Sequence of chain 1.C:
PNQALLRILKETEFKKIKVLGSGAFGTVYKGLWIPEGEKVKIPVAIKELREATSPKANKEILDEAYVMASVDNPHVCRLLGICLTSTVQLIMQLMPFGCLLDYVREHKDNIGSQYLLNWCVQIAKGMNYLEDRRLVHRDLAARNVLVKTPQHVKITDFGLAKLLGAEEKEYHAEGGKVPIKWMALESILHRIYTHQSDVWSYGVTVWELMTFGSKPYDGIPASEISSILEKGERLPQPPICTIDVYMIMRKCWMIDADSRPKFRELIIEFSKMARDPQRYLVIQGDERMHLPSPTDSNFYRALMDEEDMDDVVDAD

A small-molecule ligand and the protein it binds are described below.
Small molecule (SMILES): O=C1c2cc(F)ccc2Nc2ccccc2N1Cc1ccccc1

Binding-site contacts:
Ligand atom CAD contacts residue LYS50 of chain 1.C at 3.9 Å.
Ligand atom CAG contacts residue ARG81 of chain 1.C at 3.6 Å.
Ligand atom CAL contacts residue MET95 of chain 1.C at 3.8 Å (hydrophobic).
Ligand atom CAQ contacts residue LEU163 of chain 1.C at 3.5 Å (hydrophobic).
Ligand atom CAT contacts residue PHE161 of chain 1.C at 3.7 Å (hydrophobic).
Ligand atom CAK contacts residue PHE161 of chain 1.C at 3.5 Å (hydrophobic).
Ligand atom CAF contacts residue PHE161 of chain 1.C at 3.4 Å (hydrophobic).
Ligand atom FAB contacts residue LEU163 of chain 1.C at 3.7 Å.
Ligand atom NAP contacts residue PHE161 of chain 1.C at 3.1 Å (h-bond).
Ligand atom CAD contacts residue MET95 of chain 1.C at 3.6 Å (hydrophobic).
Ligand atom CAF contacts residue LEU82 of chain 1.C at 3.8 Å (hydrophobic).
Ligand atom CAM contacts residue MET71 of chain 1.C at 3.7 Å (hydrophobic).
Ligand atom OAA contacts residue LYS50 of chain 1.C at 2.9 Å (salt-bridge).
Ligand atom CAJ contacts residue LEU166 of chain 1.C at 3.9 Å (hydrophobic).
Ligand atom CAS contacts residue ASP160 of chain 1.C at 3.6 Å.
Ligand atom CAM contacts residue LEU163 of chain 1.C at 3.9 Å (hydrophobic).
Ligand atom CAM contacts residue PHE161 of chain 1.C at 3.4 Å (hydrophobic).
Ligand atom CAE contacts residue ILE94 of chain 1.C at 3.9 Å (hydrophobic).
Ligand atom CAO contacts residue ASP160 of chain 1.C at 3.2 Å.
Ligand atom CAC contacts residue LYS50 of chain 1.C at 3.4 Å.
Ligand atom NAX contacts residue ASP160 of chain 1.C at 3.5 Å (salt-bridge).
Ligand atom FAB contacts residue LEU166 of chain 1.C at 3.4 Å.
Ligand atom CAF contacts residue CYS80 of chain 1.C at 3.3 Å (hydrophobic).
Ligand atom CAE contacts residue LEU93 of chain 1.C at 3.4 Å (hydrophobic).
Ligand atom CAK contacts residue MET71 of chain 1.C at 3.9 Å (hydrophobic).
Ligand atom CAE contacts residue MET95 of chain 1.C at 3.8 Å (hydrophobic).
Ligand atom CAG contacts residue LEU82 of chain 1.C at 3.4 Å (hydrophobic).
Ligand atom CAC contacts residue ALA48 of chain 1.C at 3.6 Å (hydrophobic).
Ligand atom CAR contacts residue MET95 of chain 1.C at 3.5 Å (hydrophobic).
Ligand atom FAB contacts residue LEU93 of chain 1.C at 3.8 Å.
Ligand atom OAA contacts residue ASP160 of chain 1.C at 3.4 Å (salt-bridge).
Ligand atom CAH contacts residue MET95 of chain 1.C at 3.5 Å (hydrophobic).
Ligand atom OAA contacts residue LEU163 of chain 1.C at 3.9 Å.
Ligand atom CAC contacts residue MET95 of chain 1.C at 3.6 Å (hydrophobic).
Ligand atom CAN contacts residue LEU163 of chain 1.C at 3.6 Å (hydrophobic).
Ligand atom CAG contacts residue CYS80 of chain 1.C at 3.6 Å (hydrophobic).
Ligand atom CAO contacts residue THR159 of chain 1.C at 3.6 Å.
Ligand atom CAC contacts residue LEU93 of chain 1.C at 3.3 Å (hydrophobic).
Ligand atom CAU contacts residue ASP160 of chain 1.C at 3.7 Å.
Ligand atom NAP contacts residue ASP160 of chain 1.C at 3.4 Å.